Sequence of chain 1.H:
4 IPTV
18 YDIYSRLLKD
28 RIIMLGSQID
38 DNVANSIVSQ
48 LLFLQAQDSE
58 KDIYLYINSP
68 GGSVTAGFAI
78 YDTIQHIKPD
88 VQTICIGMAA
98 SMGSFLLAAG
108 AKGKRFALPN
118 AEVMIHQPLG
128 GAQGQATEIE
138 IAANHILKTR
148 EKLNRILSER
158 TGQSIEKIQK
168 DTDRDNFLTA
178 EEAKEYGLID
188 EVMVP

Binding-site contacts:
Ligand atom N contacts residue TYR61 of chain 1.H at 3.8 Å.
Ligand atom C51 contacts residue ILE29 of chain 1.H at 3.7 Å (hydrophobic).
Ligand atom CA contacts residue GLN89 of chain 1.H at 3.7 Å.
Ligand atom CB contacts residue ILE91 of chain 1.H at 3.8 Å (hydrophobic).
Ligand atom CE contacts residue ASP27 of chain 1.H at 3.4 Å.
Ligand atom CB contacts residue TYR61 of chain 1.H at 3.4 Å (hydrophobic).
Ligand atom CD2 contacts residue TYR63 of chain 1.H at 3.8 Å (hydrophobic).
Ligand atom F1 contacts residue HIS83 of chain 1.I at 3.3 Å.
Ligand atom CD contacts residue TYR63 of chain 1.H at 3.7 Å (hydrophobic).
Ligand atom N50 contacts residue TYR63 of chain 1.H at 3.0 Å (h-bond).
Ligand atom CE1 contacts residue LEU115 of chain 1.H at 3.8 Å (hydrophobic).
Ligand atom O49 contacts residue LEU49 of chain 1.I at 3.7 Å.
Ligand atom F2 contacts residue ILE93 of chain 1.H at 3.3 Å.
Ligand atom CZ contacts residue LEU115 of chain 1.H at 3.7 Å (hydrophobic).
Ligand atom C53 contacts residue ILE29 of chain 1.H at 3.8 Å (hydrophobic).
Ligand atom F2 contacts residue VAL45 of chain 1.I at 3.6 Å.
Ligand atom CD1 contacts residue HIS83 of chain 1.I at 3.6 Å.
Ligand atom C contacts residue TYR63 of chain 1.H at 3.7 Å (hydrophobic).
Ligand atom CE2 contacts residue LEU49 of chain 1.I at 3.5 Å (hydrophobic).
Ligand atom F1 contacts residue LEU115 of chain 1.H at 3.6 Å.
Ligand atom CD2 contacts residue LEU49 of chain 1.I at 3.8 Å (hydrophobic).
Ligand atom CZ contacts residue THR80 of chain 1.I at 3.4 Å.
Ligand atom CB contacts residue GLN89 of chain 1.H at 3.1 Å.
Ligand atom F2 contacts residue TYR63 of chain 1.H at 3.5 Å.
Ligand atom C55 contacts residue ALA53 of chain 1.I at 3.5 Å (hydrophobic).
Ligand atom F2 contacts residue LEU49 of chain 1.I at 3.5 Å.
Ligand atom CA contacts residue TYR61 of chain 1.H at 3.6 Å (hydrophobic).
Ligand atom O contacts residue TYR63 of chain 1.H at 2.7 Å (h-bond).
Ligand atom CA contacts residue TYR61 of chain 1.H at 3.5 Å (hydrophobic).
Ligand atom O contacts residue GLN89 of chain 1.H at 3.5 Å (h-bond).
Ligand atom C48 contacts residue TYR63 of chain 1.H at 3.6 Å (hydrophobic).
Ligand atom C52 contacts residue ILE29 of chain 1.H at 3.2 Å (hydrophobic).
Ligand atom F1 contacts residue THR80 of chain 1.I at 3.4 Å.
Ligand atom C54 contacts residue ALA53 of chain 1.I at 3.7 Å (hydrophobic).
Ligand atom C55 contacts residue ASP27 of chain 1.H at 3.2 Å.
Ligand atom CB contacts residue MET190 of chain 1.H at 3.7 Å (hydrophobic).
Ligand atom C48 contacts residue LEU49 of chain 1.I at 3.7 Å (hydrophobic).
Ligand atom C contacts residue TYR61 of chain 1.H at 3.5 Å (hydrophobic).
Ligand atom N contacts residue TYR63 of chain 1.H at 3.0 Å (h-bond).
Ligand atom C56 contacts residue ALA53 of chain 1.I at 3.5 Å (hydrophobic).

A protein and the small-molecule ligand that binds it are described below.
Small molecule (SMILES): Cc1ccc(NC(=O)N[C@@H](Cc2cc(F)cc(F)c2)C(=O)N[C@H]2COC(=O)[C@@H]3C[C@@H](C)CN3C(=O)[C@H](C)NC(=O)[C@@H]3CCCCN3C(=O)[C@@H]3CCCN3C2=O)cc1

Sequence of chain 1.I:
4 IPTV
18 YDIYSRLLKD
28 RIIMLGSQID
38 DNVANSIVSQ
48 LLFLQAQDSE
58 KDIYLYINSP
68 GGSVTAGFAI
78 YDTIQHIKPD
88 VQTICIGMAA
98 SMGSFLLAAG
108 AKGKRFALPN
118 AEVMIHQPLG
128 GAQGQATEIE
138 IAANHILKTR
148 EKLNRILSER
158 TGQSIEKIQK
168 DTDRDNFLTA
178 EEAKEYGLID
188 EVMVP